Sequence of chain 1.D:
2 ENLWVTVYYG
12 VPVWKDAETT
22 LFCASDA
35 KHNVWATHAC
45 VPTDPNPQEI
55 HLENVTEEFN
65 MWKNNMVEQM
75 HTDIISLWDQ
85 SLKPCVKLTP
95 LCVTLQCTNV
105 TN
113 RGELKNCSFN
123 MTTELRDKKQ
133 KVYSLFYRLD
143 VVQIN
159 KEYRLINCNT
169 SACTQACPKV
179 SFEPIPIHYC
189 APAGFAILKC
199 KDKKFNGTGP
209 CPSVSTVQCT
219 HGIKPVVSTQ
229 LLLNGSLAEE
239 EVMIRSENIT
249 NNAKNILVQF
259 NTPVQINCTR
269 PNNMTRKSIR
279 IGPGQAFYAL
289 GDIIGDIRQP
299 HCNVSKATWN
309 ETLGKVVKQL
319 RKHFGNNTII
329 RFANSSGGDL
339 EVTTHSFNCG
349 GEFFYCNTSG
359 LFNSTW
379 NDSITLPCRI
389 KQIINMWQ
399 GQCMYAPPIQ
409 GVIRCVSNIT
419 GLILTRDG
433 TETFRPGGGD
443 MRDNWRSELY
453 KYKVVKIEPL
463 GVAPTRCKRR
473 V

Binding-site contacts:
Ligand atom C8 contacts residue CYS101 of chain 1.D at 4.0 Å (hydrophobic).
Ligand atom O5 contacts residue ASN103 of chain 1.D at 2.4 Å (h-bond).
Ligand atom C8 contacts residue THR102 of chain 1.D at 3.8 Å.
Ligand atom C1 contacts residue ASN103 of chain 1.D at 1.4 Å.
Ligand atom C3 contacts residue ASN103 of chain 1.D at 3.8 Å.
Ligand atom O7 contacts residue ASN103 of chain 1.D at 3.6 Å.
Ligand atom C4 contacts residue ASN103 of chain 1.D at 4.2 Å.
Ligand atom C2 contacts residue ASN103 of chain 1.D at 2.5 Å.
Ligand atom C7 contacts residue ASN103 of chain 1.D at 3.3 Å.
Ligand atom C1 contacts residue GLY114 of chain 1.D at 4.4 Å.
Ligand atom C8 contacts residue ASN103 of chain 1.D at 3.6 Å.
Ligand atom O5 contacts residue GLY114 of chain 1.D at 4.3 Å.
Ligand atom C5 contacts residue ASN103 of chain 1.D at 3.6 Å.
Ligand atom N2 contacts residue ASN103 of chain 1.D at 2.8 Å (h-bond).

A protein and the small-molecule ligand that binds it are described below.
Small molecule (SMILES): CC(=O)N[C@H]1[C@H](O[C@H]2[C@H](O)[C@@H](NC(C)=O)CO[C@@H]2CO)O[C@H](CO)[C@@H](O)[C@@H]1O